Binding-site contacts:
Ligand atom CAX contacts residue THR96 of chain 1.L at 3.8 Å.
Ligand atom CAC contacts residue PHE100 of chain 1.L at 3.8 Å (hydrophobic).
Ligand atom CAW contacts residue THR96 of chain 1.L at 3.6 Å.
Ligand atom CAM contacts residue LEU97 of chain 1.L at 3.6 Å (hydrophobic).
Ligand atom CAE contacts residue PHE58 of chain 1.L at 3.9 Å (hydrophobic).
Ligand atom CAO contacts residue VAL83 of chain 1.L at 3.7 Å (hydrophobic).
Ligand atom OAS contacts residue LEU97 of chain 1.L at 3.8 Å.
Ligand atom CAL contacts residue PHE100 of chain 1.L at 3.8 Å (hydrophobic).
Ligand atom NBC contacts residue VAL83 of chain 1.L at 3.8 Å.
Ligand atom CAY contacts residue PHE100 of chain 1.L at 3.4 Å (hydrophobic).
Ligand atom CAK contacts residue LEU97 of chain 1.L at 3.5 Å (hydrophobic).
Ligand atom OAB contacts residue VAL83 of chain 1.L at 3.3 Å.
Ligand atom CAM contacts residue VAL83 of chain 1.L at 3.9 Å (hydrophobic).
Ligand atom CAT contacts residue VAL83 of chain 1.L at 3.8 Å (hydrophobic).
Ligand atom CAF contacts residue VAL79 of chain 1.L at 3.6 Å (hydrophobic).
Ligand atom CAX contacts residue VAL83 of chain 1.L at 3.5 Å (hydrophobic).
Ligand atom CAM contacts residue PHE84 of chain 1.L at 3.8 Å (hydrophobic).
Ligand atom CAK contacts residue PHE100 of chain 1.L at 3.4 Å (hydrophobic).
Ligand atom CAJ contacts residue MET80 of chain 1.L at 3.7 Å (hydrophobic).
Ligand atom CAD contacts residue PHE100 of chain 1.L at 3.7 Å (hydrophobic).
Ligand atom CAD contacts residue ILE124 of chain 1.L at 3.7 Å (hydrophobic).
Ligand atom CAI contacts residue PHE100 of chain 1.L at 3.7 Å (hydrophobic).
Ligand atom CAQ contacts residue LEU97 of chain 1.L at 3.6 Å (hydrophobic).
Ligand atom CAV contacts residue PHE100 of chain 1.L at 3.8 Å (hydrophobic).
Ligand atom OAA contacts residue ARG93 of chain 1.L at 2.8 Å (salt-bridge).
Ligand atom CAJ contacts residue PHE100 of chain 1.L at 3.7 Å (hydrophobic).
Ligand atom CAD contacts residue GLY101 of chain 1.L at 3.5 Å.
Ligand atom CBB contacts residue THR96 of chain 1.L at 3.9 Å.
Ligand atom CAE contacts residue PHE100 of chain 1.L at 3.6 Å (hydrophobic).
Ligand atom CAZ contacts residue PHE100 of chain 1.L at 3.3 Å (hydrophobic).
Ligand atom CAH contacts residue MET80 of chain 1.L at 3.8 Å (hydrophobic).
Ligand atom CAJ contacts residue LEU65 of chain 1.L at 3.8 Å (hydrophobic).
Ligand atom CAY contacts residue MET80 of chain 1.L at 3.5 Å (hydrophobic).
Ligand atom OAB contacts residue ARG93 of chain 1.L at 2.3 Å (salt-bridge).
Ligand atom CAT contacts residue ARG93 of chain 1.L at 3.3 Å.
Ligand atom CAC contacts residue LEU120 of chain 1.L at 3.9 Å (hydrophobic).
Ligand atom CBA contacts residue THR96 of chain 1.L at 3.6 Å.
Ligand atom CAO contacts residue MET80 of chain 1.L at 3.7 Å (hydrophobic).
Ligand atom CAD contacts residue LEU97 of chain 1.L at 3.4 Å (hydrophobic).
Ligand atom CAZ contacts residue MET80 of chain 1.L at 3.7 Å (hydrophobic).

The protein below binds the small molecule below.
Small molecule (SMILES): O=C(O)c1c(CCCOc2cccc3ccccc23)c2cccc3c2n1CCC3

Sequence of chain 1.L:
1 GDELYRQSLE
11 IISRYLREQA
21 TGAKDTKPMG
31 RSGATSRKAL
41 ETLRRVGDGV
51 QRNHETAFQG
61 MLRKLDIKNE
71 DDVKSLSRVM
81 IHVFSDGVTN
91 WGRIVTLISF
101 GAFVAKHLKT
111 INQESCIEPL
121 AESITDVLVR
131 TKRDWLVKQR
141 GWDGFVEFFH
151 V